Sequence of chain 2.A:
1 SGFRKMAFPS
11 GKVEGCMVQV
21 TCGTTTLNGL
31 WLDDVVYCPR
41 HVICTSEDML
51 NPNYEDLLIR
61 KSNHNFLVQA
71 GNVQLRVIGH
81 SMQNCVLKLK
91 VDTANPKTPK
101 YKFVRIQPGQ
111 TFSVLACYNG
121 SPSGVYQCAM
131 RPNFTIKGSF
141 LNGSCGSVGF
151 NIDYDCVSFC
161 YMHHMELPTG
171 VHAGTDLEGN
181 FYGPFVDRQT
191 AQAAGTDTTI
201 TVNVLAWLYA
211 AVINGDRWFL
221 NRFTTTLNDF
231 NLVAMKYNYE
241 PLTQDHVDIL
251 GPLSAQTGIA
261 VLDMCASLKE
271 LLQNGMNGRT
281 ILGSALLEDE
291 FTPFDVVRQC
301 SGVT

A small-molecule ligand and the protein it binds are described below.
Small molecule (SMILES): COc1ccccc1O[C@H](C)CNC(=O)c1cc(=O)[nH]c2ccc(F)cc12

Sequence of chain 1.A:
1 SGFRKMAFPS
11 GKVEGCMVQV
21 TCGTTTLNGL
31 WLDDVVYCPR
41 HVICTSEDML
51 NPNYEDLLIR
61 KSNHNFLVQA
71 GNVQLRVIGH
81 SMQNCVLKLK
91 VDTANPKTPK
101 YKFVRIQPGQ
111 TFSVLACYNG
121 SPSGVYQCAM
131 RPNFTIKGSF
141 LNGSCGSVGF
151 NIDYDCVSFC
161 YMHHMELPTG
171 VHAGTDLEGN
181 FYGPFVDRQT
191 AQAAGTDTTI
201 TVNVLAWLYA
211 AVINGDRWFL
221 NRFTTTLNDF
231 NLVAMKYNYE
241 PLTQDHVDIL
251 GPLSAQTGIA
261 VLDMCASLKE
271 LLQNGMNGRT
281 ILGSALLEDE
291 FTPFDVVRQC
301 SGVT

Binding-site contacts:
Ligand atom O2 contacts residue GLY143 of chain 1.A at 3.3 Å (h-bond).
Ligand atom C14 contacts residue ASN142 of chain 1.A at 3.6 Å.
Ligand atom C5 contacts residue MET165 of chain 1.A at 3.6 Å (hydrophobic).
Ligand atom C16 contacts residue ASN142 of chain 1.A at 3.7 Å.
Ligand atom C3 contacts residue MET49 of chain 1.A at 3.6 Å (hydrophobic).
Ligand atom N1 contacts residue GLU166 of chain 1.A at 3.4 Å (salt-bridge).
Ligand atom C17 contacts residue ASN142 of chain 1.A at 3.5 Å.
Ligand atom C3 contacts residue MET165 of chain 1.A at 3.3 Å (hydrophobic).
Ligand atom C5 contacts residue MET49 of chain 1.A at 3.6 Å (hydrophobic).
Ligand atom C13 contacts residue GLU166 of chain 1.A at 3.7 Å.
Ligand atom C5 contacts residue HIS41 of chain 1.A at 3.4 Å.
Ligand atom O3 contacts residue HIS163 of chain 1.A at 2.6 Å (h-bond).
Ligand atom N contacts residue CYS145 of chain 1.A at 3.6 Å (h-bond).
Ligand atom O1 contacts residue HIS164 of chain 1.A at 3.8 Å.
Ligand atom C15 contacts residue LEU141 of chain 1.A at 3.8 Å (hydrophobic).
Ligand atom C4 contacts residue ASP187 of chain 1.A at 3.8 Å.
Ligand atom C10 contacts residue CYS145 of chain 1.A at 3.6 Å (hydrophobic).
Ligand atom C contacts residue GLN189 of chain 1.A at 3.6 Å.
Ligand atom C4 contacts residue MET165 of chain 1.A at 3.5 Å (hydrophobic).
Ligand atom C14 contacts residue LEU141 of chain 1.A at 3.5 Å (hydrophobic).
Ligand atom O3 contacts residue PHE140 of chain 1.A at 3.2 Å.
Ligand atom C18 contacts residue ASN142 of chain 1.A at 3.4 Å.
Ligand atom C2 contacts residue GLN189 of chain 1.A at 3.8 Å.
Ligand atom F contacts residue ASN142 of chain 1.A at 3.4 Å.
Ligand atom O2 contacts residue ASN142 of chain 1.A at 3.3 Å (h-bond).
Ligand atom C19 contacts residue ASN142 of chain 1.A at 3.6 Å.
Ligand atom C4 contacts residue MET49 of chain 1.A at 3.4 Å (hydrophobic).
Ligand atom C8 contacts residue HIS41 of chain 1.A at 3.2 Å.
Ligand atom C15 contacts residue ASN142 of chain 1.A at 3.7 Å.
Ligand atom C3 contacts residue ASP187 of chain 1.A at 3.7 Å.
Ligand atom C3 contacts residue ARG188 of chain 1.A at 3.4 Å.
Ligand atom O3 contacts residue HIS172 of chain 1.A at 3.5 Å.
Ligand atom C2 contacts residue ARG188 of chain 1.A at 3.7 Å.
Ligand atom C19 contacts residue LEU141 of chain 1.A at 3.8 Å (hydrophobic).
Ligand atom O2 contacts residue CYS145 of chain 1.A at 3.7 Å.
Ligand atom N1 contacts residue PHE140 of chain 1.A at 3.1 Å (h-bond).
Ligand atom N1 contacts residue LEU141 of chain 1.A at 3.8 Å.
Ligand atom C5 contacts residue HIS164 of chain 1.A at 3.2 Å.
Ligand atom C13 contacts residue HIS163 of chain 1.A at 3.6 Å.
Ligand atom O3 contacts residue GLU166 of chain 1.A at 3.5 Å.